Sequence of chain 1.B:
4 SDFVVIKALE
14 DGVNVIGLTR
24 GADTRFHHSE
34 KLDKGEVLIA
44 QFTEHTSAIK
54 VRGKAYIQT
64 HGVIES

Binding-site contacts:
Ligand atom N contacts residue THR27 of chain 1.A at 2.8 Å (h-bond).
Ligand atom CB contacts residue THR27 of chain 1.A at 3.4 Å.
Ligand atom CE3 contacts residue HIS31 of chain 1.B at 4.0 Å.
Ligand atom NE1 contacts residue GLN44 of chain 1.B at 2.8 Å (h-bond).
Ligand atom N contacts residue THR22 of chain 1.A at 2.7 Å (h-bond).
Ligand atom CE3 contacts residue HIS30 of chain 1.B at 3.9 Å.
Ligand atom CZ2 contacts residue THR49 of chain 1.B at 3.9 Å.
Ligand atom CZ2 contacts residue ILE52 of chain 1.B at 3.9 Å (hydrophobic).
Ligand atom CE2 contacts residue ALA43 of chain 1.B at 4.0 Å (hydrophobic).
Ligand atom CZ3 contacts residue GLY20 of chain 1.B at 3.6 Å.
Ligand atom CG contacts residue SER50 of chain 1.A at 3.9 Å.
Ligand atom O contacts residue GLY24 of chain 1.A at 2.9 Å (h-bond).
Ligand atom C contacts residue THR49 of chain 1.B at 3.9 Å.
Ligand atom CA contacts residue SER50 of chain 1.A at 3.9 Å.
Ligand atom OXT contacts residue GLY24 of chain 1.A at 3.8 Å.
Ligand atom CD1 contacts residue SER50 of chain 1.A at 3.6 Å.
Ligand atom CD1 contacts residue ALA51 of chain 1.A at 4.0 Å (hydrophobic).
Ligand atom C contacts residue SER50 of chain 1.A at 3.6 Å.
Ligand atom CD1 contacts residue THR46 of chain 1.B at 3.9 Å.
Ligand atom CZ2 contacts residue ALA43 of chain 1.B at 3.8 Å (hydrophobic).
Ligand atom NE1 contacts residue ALA43 of chain 1.B at 3.7 Å.
Ligand atom CA contacts residue THR22 of chain 1.A at 3.7 Å.
Ligand atom CH2 contacts residue GLY20 of chain 1.B at 3.6 Å.
Ligand atom CA contacts residue GLY24 of chain 1.A at 3.4 Å.
Ligand atom O contacts residue THR46 of chain 1.B at 3.6 Å.
Ligand atom CE2 contacts residue GLN44 of chain 1.B at 3.9 Å.
Ligand atom OXT contacts residue HIS48 of chain 1.B at 3.8 Å.
Ligand atom CD1 contacts residue GLN44 of chain 1.B at 3.5 Å.
Ligand atom O contacts residue ARG23 of chain 1.A at 3.5 Å.
Ligand atom CA contacts residue THR27 of chain 1.A at 3.1 Å.
Ligand atom OXT contacts residue THR46 of chain 1.B at 2.6 Å (h-bond).
Ligand atom N contacts residue ASP26 of chain 1.A at 3.0 Å (salt-bridge).
Ligand atom CB contacts residue THR22 of chain 1.A at 3.7 Å.
Ligand atom OXT contacts residue THR49 of chain 1.B at 2.8 Å (h-bond).
Ligand atom N contacts residue GLY24 of chain 1.A at 2.8 Å (h-bond).
Ligand atom C contacts residue GLY24 of chain 1.A at 3.2 Å.
Ligand atom C contacts residue THR46 of chain 1.B at 3.5 Å.
Ligand atom O contacts residue SER50 of chain 1.A at 3.0 Å (h-bond).
Ligand atom CB contacts residue SER50 of chain 1.A at 3.4 Å.
Ligand atom O contacts residue THR22 of chain 1.A at 3.9 Å.

The small molecule below binds the protein below.
Small molecule (SMILES): N[C@@H](Cc1c[nH]c2ccccc12)C(=O)O

Sequence of chain 1.A:
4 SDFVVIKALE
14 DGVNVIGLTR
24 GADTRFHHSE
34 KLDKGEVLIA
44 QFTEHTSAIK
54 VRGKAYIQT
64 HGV